Sequence of chain 2.A:
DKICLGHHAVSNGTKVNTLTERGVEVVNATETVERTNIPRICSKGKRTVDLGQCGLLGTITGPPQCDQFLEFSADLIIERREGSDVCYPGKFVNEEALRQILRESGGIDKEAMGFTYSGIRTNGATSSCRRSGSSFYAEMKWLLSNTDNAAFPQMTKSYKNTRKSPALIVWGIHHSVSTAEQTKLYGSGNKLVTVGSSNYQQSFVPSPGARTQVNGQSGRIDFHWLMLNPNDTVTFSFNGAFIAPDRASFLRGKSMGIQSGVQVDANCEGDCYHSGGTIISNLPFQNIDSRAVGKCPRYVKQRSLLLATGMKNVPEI

The protein below binds the small molecule below.
Small molecule (SMILES): CC(=O)N[C@@H]1[C@@H](O)[C@H](O[C@@H]2O[C@H](CO[C@]3(C(=O)O)C[C@H](O)[C@@H](NC(C)=O)[C@H]([C@H](O)[C@H](O)CO)O3)[C@H](O)[C@H](O)[C@H]2O)[C@@H](CO)O[C@H]1O

Binding-site contacts:
Ligand atom C9 contacts residue GLU181 of chain 2.A at 3.5 Å.
Ligand atom C11 contacts residue GLY124 of chain 2.A at 3.6 Å.
Ligand atom C1 contacts residue GLN217 of chain 2.A at 3.8 Å.
Ligand atom C1 contacts residue SER127 of chain 2.A at 3.7 Å.
Ligand atom O1B contacts residue SER127 of chain 2.A at 3.7 Å.
Ligand atom N5 contacts residue TRP142 of chain 2.A at 3.8 Å.
Ligand atom C4 contacts residue ALA125 of chain 2.A at 3.4 Å (hydrophobic).
Ligand atom C11 contacts residue LEU144 of chain 2.A at 3.7 Å (hydrophobic).
Ligand atom N5 contacts residue ALA125 of chain 2.A at 2.9 Å (h-bond).
Ligand atom O8 contacts residue TYR88 of chain 2.A at 3.3 Å.
Ligand atom C9 contacts residue TYR88 of chain 2.A at 3.5 Å (hydrophobic).
Ligand atom O8 contacts residue GLN217 of chain 2.A at 3.0 Å (h-bond).
Ligand atom O1B contacts residue GLN217 of chain 2.A at 2.9 Å (h-bond).
Ligand atom C2 contacts residue GLU181 of chain 2.A at 3.8 Å.
Ligand atom O4 contacts residue ALA125 of chain 2.A at 3.6 Å.
Ligand atom C8 contacts residue LEU185 of chain 2.A at 3.4 Å (hydrophobic).
Ligand atom C8 contacts residue GLU181 of chain 2.A at 3.5 Å.
Ligand atom C1 contacts residue THR126 of chain 2.A at 3.5 Å.
Ligand atom O4 contacts residue GLN217 of chain 2.A at 3.9 Å.
Ligand atom C5 contacts residue ALA125 of chain 2.A at 3.6 Å (hydrophobic).
Ligand atom C11 contacts residue ALA125 of chain 2.A at 3.9 Å (hydrophobic).
Ligand atom C8 contacts residue LYS184 of chain 2.A at 3.7 Å.
Ligand atom O9 contacts residue GLU181 of chain 2.A at 2.8 Å (salt-bridge).
Ligand atom O1A contacts residue SER127 of chain 2.A at 2.9 Å (h-bond).
Ligand atom O7 contacts residue LYS184 of chain 2.A at 3.5 Å (salt-bridge).
Ligand atom O1B contacts residue THR126 of chain 2.A at 2.7 Å (h-bond).
Ligand atom C9 contacts residue HIS174 of chain 2.A at 3.5 Å.
Ligand atom O9 contacts residue VAL177 of chain 2.A at 3.7 Å.
Ligand atom C10 contacts residue TRP142 of chain 2.A at 3.9 Å (hydrophobic).
Ligand atom O4 contacts residue GLY216 of chain 2.A at 3.3 Å (h-bond).
Ligand atom O1 contacts residue LYS184 of chain 2.A at 3.9 Å.
Ligand atom C3 contacts residue GLU181 of chain 2.A at 3.6 Å.
Ligand atom O9 contacts residue HIS174 of chain 2.A at 3.6 Å (h-bond).
Ligand atom O10 contacts residue LEU185 of chain 2.A at 3.0 Å.
Ligand atom O9 contacts residue TYR88 of chain 2.A at 3.2 Å (h-bond).
Ligand atom C10 contacts residue ALA125 of chain 2.A at 3.9 Å (hydrophobic).
Ligand atom O1A contacts residue THR126 of chain 2.A at 3.5 Å.
Ligand atom C11 contacts residue TRP142 of chain 2.A at 3.5 Å (hydrophobic).
Ligand atom C7 contacts residue LYS184 of chain 2.A at 3.7 Å.
Ligand atom N2 contacts residue GLU181 of chain 2.A at 3.2 Å (salt-bridge).